Binding-site contacts:
Ligand atom C3 contacts residue CYS364 of chain 1.A at 4.5 Å (hydrophobic).
Ligand atom C24 contacts residue OLB1 of chain 1.Z at 3.6 Å.
Ligand atom C23 contacts residue OLB1 of chain 1.Z at 4.2 Å.
Ligand atom C12 contacts residue OLB1 of chain 1.Z at 3.7 Å.
Ligand atom C11 contacts residue PHE363 of chain 1.A at 4.0 Å (hydrophobic).
Ligand atom C11 contacts residue OLB1 of chain 1.Z at 3.8 Å.
Ligand atom C1 contacts residue OLB1 of chain 1.Z at 3.3 Å.
Ligand atom C2 contacts residue CYS364 of chain 1.A at 4.5 Å (hydrophobic).
Ligand atom C18 contacts residue ILE356 of chain 1.A at 3.8 Å (hydrophobic).
Ligand atom C26 contacts residue LEU196 of chain 1.A at 3.6 Å (hydrophobic).
Ligand atom C5 contacts residue PHE360 of chain 1.A at 3.8 Å (hydrophobic).
Ligand atom C26 contacts residue LEU352 of chain 1.A at 4.2 Å (hydrophobic).
Ligand atom C19 contacts residue PHE360 of chain 1.A at 3.7 Å (hydrophobic).
Ligand atom C18 contacts residue CYS359 of chain 1.A at 3.7 Å (hydrophobic).
Ligand atom C7 contacts residue PHE360 of chain 1.A at 3.8 Å (hydrophobic).
Ligand atom C1 contacts residue PHE363 of chain 1.A at 3.7 Å (hydrophobic).
Ligand atom C4 contacts residue PHE360 of chain 1.A at 3.9 Å (hydrophobic).
Ligand atom C8 contacts residue PHE360 of chain 1.A at 4.1 Å (hydrophobic).
Ligand atom C2 contacts residue PHE363 of chain 1.A at 3.6 Å (hydrophobic).
Ligand atom C26 contacts residue OLA1 of chain 1.X at 3.4 Å.
Ligand atom C2 contacts residue OLB1 of chain 1.Z at 3.3 Å.
Ligand atom C19 contacts residue PHE363 of chain 1.A at 4.2 Å (hydrophobic).
Ligand atom C21 contacts residue PHE191 of chain 1.A at 4.2 Å (hydrophobic).
Ligand atom C24 contacts residue LEU196 of chain 1.A at 4.5 Å (hydrophobic).
Ligand atom C21 contacts residue PHE192 of chain 1.A at 4.3 Å (hydrophobic).
Ligand atom O1 contacts residue CYS364 of chain 1.A at 3.7 Å.
Ligand atom C6 contacts residue PHE360 of chain 1.A at 3.7 Å (hydrophobic).
Ligand atom C19 contacts residue CYS359 of chain 1.A at 3.8 Å (hydrophobic).
Ligand atom C11 contacts residue CYS359 of chain 1.A at 4.2 Å (hydrophobic).
Ligand atom C21 contacts residue OLB1 of chain 1.Z at 4.4 Å.

Sequence of chain 1.A:
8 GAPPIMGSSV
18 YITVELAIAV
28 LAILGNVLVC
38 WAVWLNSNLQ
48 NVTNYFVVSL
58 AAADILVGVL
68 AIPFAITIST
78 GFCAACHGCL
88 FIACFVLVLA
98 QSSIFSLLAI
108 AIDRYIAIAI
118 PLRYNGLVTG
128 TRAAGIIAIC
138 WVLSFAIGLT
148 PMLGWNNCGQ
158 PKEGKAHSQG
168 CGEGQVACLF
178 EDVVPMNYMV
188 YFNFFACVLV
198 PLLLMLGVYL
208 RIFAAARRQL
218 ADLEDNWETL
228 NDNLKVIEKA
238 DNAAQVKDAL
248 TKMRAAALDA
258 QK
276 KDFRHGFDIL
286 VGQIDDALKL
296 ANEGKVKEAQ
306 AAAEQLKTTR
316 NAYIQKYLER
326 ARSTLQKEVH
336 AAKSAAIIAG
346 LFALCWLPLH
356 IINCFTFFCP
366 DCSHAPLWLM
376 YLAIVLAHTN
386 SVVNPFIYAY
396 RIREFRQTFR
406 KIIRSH

The small molecule below binds the protein below.
Small molecule (SMILES): CC(C)CCC[C@@H](C)[C@H]1CC[C@H]2[C@@H]3CC=C4C[C@@H](O)CC[C@]4(C)[C@H]3CC[C@]12C